The small molecule below binds the protein below.
Small molecule (SMILES): CCc1nc(N)nc(N)c1C#C[C@H](C)c1cc(OC)cc(-c2ccncc2)c1

Sequence of chain 1.A:
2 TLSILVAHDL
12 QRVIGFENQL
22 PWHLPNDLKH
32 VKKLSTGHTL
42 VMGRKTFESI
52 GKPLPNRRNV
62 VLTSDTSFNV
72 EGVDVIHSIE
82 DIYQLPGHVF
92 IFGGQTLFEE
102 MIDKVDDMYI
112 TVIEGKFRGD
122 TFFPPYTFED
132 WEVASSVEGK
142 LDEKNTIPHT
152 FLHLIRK

Binding-site contacts:
Ligand atom NAJ contacts residue PHE93 of chain 1.A at 3.0 Å (h-bond).
Ligand atom C2 contacts residue ALA8 of chain 1.A at 3.5 Å (hydrophobic).
Ligand atom CAZ contacts residue ASP28 of chain 1.A at 3.5 Å.
Ligand atom CBB contacts residue SER50 of chain 1.A at 3.6 Å.
Ligand atom N1 contacts residue VAL7 of chain 1.A at 3.3 Å.
Ligand atom CAS contacts residue ILE51 of chain 1.A at 3.9 Å (hydrophobic).
Ligand atom CAT contacts residue ILE51 of chain 1.A at 3.8 Å (hydrophobic).
Ligand atom CAZ contacts residue LEU29 of chain 1.A at 3.6 Å (hydrophobic).
Ligand atom C2 contacts residue ASP28 of chain 1.A at 3.5 Å.
Ligand atom C4 contacts residue ASP28 of chain 1.A at 3.5 Å.
Ligand atom CAP contacts residue NDP1 of chain 1.D at 3.8 Å.
Ligand atom C2 contacts residue VAL7 of chain 1.A at 3.6 Å (hydrophobic).
Ligand atom NAJ contacts residue LEU6 of chain 1.A at 2.7 Å (h-bond).
Ligand atom NAH contacts residue ALA8 of chain 1.A at 3.8 Å.
Ligand atom OBA contacts residue SER50 of chain 1.A at 3.8 Å.
Ligand atom OBA contacts residue ASN19 of chain 1.A at 3.8 Å.
Ligand atom CAN contacts residue PHE93 of chain 1.A at 3.5 Å (hydrophobic).
Ligand atom CAW contacts residue LEU55 of chain 1.A at 3.7 Å (hydrophobic).
Ligand atom CAN contacts residue ILE51 of chain 1.A at 3.7 Å (hydrophobic).
Ligand atom NAH contacts residue ASP28 of chain 1.A at 3.2 Å (salt-bridge).
Ligand atom CAM contacts residue NDP1 of chain 1.D at 3.8 Å.
Ligand atom C6 contacts residue LEU6 of chain 1.A at 3.3 Å (hydrophobic).
Ligand atom C6 contacts residue VAL7 of chain 1.A at 3.8 Å (hydrophobic).
Ligand atom N3 contacts residue ASP28 of chain 1.A at 2.6 Å (salt-bridge).
Ligand atom CAK contacts residue PHE93 of chain 1.A at 3.7 Å (hydrophobic).
Ligand atom C2 contacts residue VAL32 of chain 1.A at 3.5 Å (hydrophobic).
Ligand atom CAN contacts residue THR47 of chain 1.A at 3.4 Å.
Ligand atom N3 contacts residue VAL32 of chain 1.A at 3.5 Å.
Ligand atom CAI contacts residue LEU21 of chain 1.A at 3.6 Å (hydrophobic).
Ligand atom C5 contacts residue PHE93 of chain 1.A at 3.9 Å (hydrophobic).
Ligand atom CBB contacts residue GLN20 of chain 1.A at 3.6 Å.
Ligand atom NAH contacts residue VAL7 of chain 1.A at 3.6 Å (h-bond).
Ligand atom NAH contacts residue LEU6 of chain 1.A at 3.5 Å.
Ligand atom N1 contacts residue ALA8 of chain 1.A at 3.5 Å (h-bond).
Ligand atom NAH contacts residue VAL32 of chain 1.A at 3.6 Å.
Ligand atom CAI contacts residue ASP28 of chain 1.A at 3.5 Å.
Ligand atom NAH contacts residue THR112 of chain 1.A at 3.4 Å (h-bond).
Ligand atom C6 contacts residue PHE93 of chain 1.A at 3.5 Å (hydrophobic).
Ligand atom N1 contacts residue LEU6 of chain 1.A at 3.2 Å (h-bond).
Ligand atom N3 contacts residue ALA8 of chain 1.A at 3.6 Å.